Sequence of chain 2.B:
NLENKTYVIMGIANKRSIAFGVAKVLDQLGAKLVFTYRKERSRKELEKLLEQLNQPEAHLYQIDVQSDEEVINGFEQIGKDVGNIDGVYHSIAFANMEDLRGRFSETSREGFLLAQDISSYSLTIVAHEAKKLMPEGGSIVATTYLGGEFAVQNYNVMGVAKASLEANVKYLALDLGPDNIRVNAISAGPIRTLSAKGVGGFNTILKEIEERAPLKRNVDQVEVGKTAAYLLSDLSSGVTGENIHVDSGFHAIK

Binding-site contacts:
Ligand atom O21 contacts residue TYR170 of chain 2.B at 4.0 Å.
Ligand atom N9 contacts residue TYR180 of chain 2.B at 3.9 Å.
Ligand atom C15 contacts residue TYR170 of chain 2.B at 3.3 Å (hydrophobic).
Ligand atom O21 contacts residue GLN178 of chain 2.B at 4.0 Å.
Ligand atom C3 contacts residue ALA118 of chain 2.B at 4.1 Å (hydrophobic).
Ligand atom C4 contacts residue SER220 of chain 2.B at 3.9 Å.
Ligand atom O21 contacts residue ILE230 of chain 2.B at 3.6 Å.
Ligand atom C14 contacts residue TYR170 of chain 2.B at 4.0 Å (hydrophobic).
Ligand atom N9 contacts residue NAP1 of chain 2.F at 4.0 Å.
Ligand atom C8 contacts residue TYR180 of chain 2.B at 3.6 Å (hydrophobic).
Ligand atom C23 contacts residue VAL224 of chain 2.B at 3.8 Å (hydrophobic).
Ligand atom C20 contacts residue PHE119 of chain 2.B at 3.9 Å (hydrophobic).
Ligand atom C10 contacts residue NAP1 of chain 2.F at 3.5 Å.
Ligand atom C3 contacts residue MET183 of chain 2.B at 4.0 Å (hydrophobic).
Ligand atom C23 contacts residue TYR180 of chain 2.B at 3.9 Å (hydrophobic).
Ligand atom C19 contacts residue ALA120 of chain 2.B at 3.5 Å (hydrophobic).
Ligand atom C19 contacts residue PHE119 of chain 2.B at 4.0 Å (hydrophobic).
Ligand atom C17 contacts residue SER220 of chain 2.B at 3.3 Å.
Ligand atom C6 contacts residue TYR180 of chain 2.B at 3.8 Å (hydrophobic).
Ligand atom C22 contacts residue TYR170 of chain 2.B at 3.4 Å (hydrophobic).
Ligand atom C12 contacts residue TYR180 of chain 2.B at 3.9 Å (hydrophobic).
Ligand atom C3 contacts residue NAP1 of chain 2.F at 3.6 Å.
Ligand atom C13 contacts residue TYR180 of chain 2.B at 3.8 Å (hydrophobic).
Ligand atom C20 contacts residue ALA118 of chain 2.B at 4.0 Å (hydrophobic).
Ligand atom C11 contacts residue PHE227 of chain 2.B at 4.0 Å (hydrophobic).
Ligand atom O21 contacts residue VAL177 of chain 2.B at 3.8 Å.
Ligand atom C2 contacts residue SER220 of chain 2.B at 3.8 Å.
Ligand atom C8 contacts residue NAP1 of chain 2.F at 3.5 Å.
Ligand atom C18 contacts residue SER220 of chain 2.B at 3.9 Å.
Ligand atom N7 contacts residue NAP1 of chain 2.F at 3.1 Å (h-bond).
Ligand atom C16 contacts residue TYR170 of chain 2.B at 4.0 Å (hydrophobic).
Ligand atom C6 contacts residue NAP1 of chain 2.F at 3.6 Å.
Ligand atom C14 contacts residue ILE230 of chain 2.B at 3.8 Å (hydrophobic).
Ligand atom C15 contacts residue ILE230 of chain 2.B at 4.0 Å (hydrophobic).
Ligand atom C10 contacts residue ALA221 of chain 2.B at 4.0 Å (hydrophobic).
Ligand atom C16 contacts residue PHE227 of chain 2.B at 3.9 Å (hydrophobic).
Ligand atom C22 contacts residue VAL177 of chain 2.B at 3.5 Å (hydrophobic).
Ligand atom N7 contacts residue TYR180 of chain 2.B at 3.0 Å (h-bond).
Ligand atom C5 contacts residue TYR180 of chain 2.B at 4.0 Å (hydrophobic).
Ligand atom C22 contacts residue ILE230 of chain 2.B at 3.5 Å (hydrophobic).

The small molecule below binds the protein below.
Small molecule (SMILES): COc1ccc(Cn2cnc3cc4c(cc32)CCCC4)cc1C